Binding-site contacts:
Ligand atom O3 contacts residue HIS92 of chain 1.A at 4.3 Å.
Ligand atom C5 contacts residue LYS88 of chain 1.A at 4.2 Å.
Ligand atom C7 contacts residue ASN89 of chain 1.A at 3.2 Å.
Ligand atom C8 contacts residue SER91 of chain 1.A at 4.1 Å.
Ligand atom C2 contacts residue ASN89 of chain 1.A at 2.5 Å.
Ligand atom C5 contacts residue HIS92 of chain 1.A at 3.6 Å.
Ligand atom O5 contacts residue HIS92 of chain 1.A at 3.8 Å.
Ligand atom C2 contacts residue HIS92 of chain 1.A at 3.8 Å.
Ligand atom O7 contacts residue HIS92 of chain 1.A at 4.4 Å.
Ligand atom O4 contacts residue HIS92 of chain 1.A at 3.9 Å.
Ligand atom C1 contacts residue ASN89 of chain 1.A at 1.4 Å.
Ligand atom C4 contacts residue ASN89 of chain 1.A at 4.3 Å.
Ligand atom C4 contacts residue HIS92 of chain 1.A at 3.9 Å.
Ligand atom O5 contacts residue LYS88 of chain 1.A at 3.8 Å.
Ligand atom C6 contacts residue LYS88 of chain 1.A at 3.6 Å.
Ligand atom O7 contacts residue ASN89 of chain 1.A at 3.0 Å (h-bond).
Ligand atom N2 contacts residue ASN89 of chain 1.A at 3.0 Å (h-bond).
Ligand atom N2 contacts residue SER91 of chain 1.A at 4.2 Å.
Ligand atom C8 contacts residue ASN89 of chain 1.A at 4.4 Å.
Ligand atom C5 contacts residue ASN89 of chain 1.A at 3.7 Å.
Ligand atom O6 contacts residue LYS88 of chain 1.A at 3.4 Å.
Ligand atom O5 contacts residue ASN89 of chain 1.A at 2.4 Å (h-bond).
Ligand atom C1 contacts residue HIS92 of chain 1.A at 3.3 Å.
Ligand atom N2 contacts residue HIS92 of chain 1.A at 4.0 Å.
Ligand atom C3 contacts residue HIS92 of chain 1.A at 3.4 Å.
Ligand atom C3 contacts residue ASN89 of chain 1.A at 3.8 Å.

Sequence of chain 1.A:
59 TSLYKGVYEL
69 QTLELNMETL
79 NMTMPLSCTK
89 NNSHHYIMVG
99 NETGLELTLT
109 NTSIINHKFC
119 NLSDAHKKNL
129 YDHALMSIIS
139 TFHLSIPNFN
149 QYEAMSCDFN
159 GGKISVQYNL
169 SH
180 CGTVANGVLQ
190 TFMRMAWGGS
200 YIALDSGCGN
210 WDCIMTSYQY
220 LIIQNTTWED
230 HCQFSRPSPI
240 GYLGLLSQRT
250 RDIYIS

This protein binds this small molecule.
Small molecule (SMILES): CC(=O)N[C@H]1[C@H](O[C@H]2[C@H](O)[C@@H](NC(C)=O)CO[C@@H]2CO)O[C@H](CO)[C@@H](O)[C@@H]1O